Binding-site contacts:
Ligand atom CAO contacts residue GLY105 of chain 1.A at 3.5 Å.
Ligand atom C5 contacts residue LEU153 of chain 1.A at 3.9 Å (hydrophobic).
Ligand atom CBK contacts residue GLY105 of chain 1.A at 3.5 Å.
Ligand atom C6 contacts residue GLN100 of chain 1.A at 3.8 Å.
Ligand atom CAP contacts residue ASP109 of chain 1.A at 2.9 Å.
Ligand atom CAJ contacts residue GLY28 of chain 1.A at 3.9 Å.
Ligand atom CAA contacts residue PRO103 of chain 1.A at 3.8 Å (hydrophobic).
Ligand atom N3 contacts residue LEU27 of chain 1.A at 3.7 Å.
Ligand atom C2 contacts residue LEU101 of chain 1.A at 3.8 Å (hydrophobic).
Ligand atom OBA contacts residue PRO103 of chain 1.A at 3.8 Å.
Ligand atom NAZ contacts residue LEU101 of chain 1.A at 3.5 Å.
Ligand atom OBA contacts residue GLY105 of chain 1.A at 3.6 Å.
Ligand atom CAA contacts residue LEU101 of chain 1.A at 3.9 Å (hydrophobic).
Ligand atom CAK contacts residue GLY105 of chain 1.A at 3.6 Å.
Ligand atom CBJ contacts residue LEU27 of chain 1.A at 3.9 Å (hydrophobic).
Ligand atom CL5 contacts residue ALA52 of chain 1.A at 3.9 Å.
Ligand atom C6 contacts residue MET102 of chain 1.A at 3.8 Å (hydrophobic).
Ligand atom CAJ contacts residue LEU27 of chain 1.A at 3.7 Å (hydrophobic).
Ligand atom CBJ contacts residue MET102 of chain 1.A at 3.5 Å (hydrophobic).
Ligand atom CBK contacts residue MET102 of chain 1.A at 3.4 Å (hydrophobic).
Ligand atom CBH contacts residue GLY105 of chain 1.A at 3.6 Å.
Ligand atom CL5 contacts residue MET99 of chain 1.A at 3.6 Å.
Ligand atom CAH contacts residue LEU27 of chain 1.A at 3.6 Å (hydrophobic).
Ligand atom CAQ contacts residue CYS106 of chain 1.A at 2.8 Å (hydrophobic).
Ligand atom NAZ contacts residue MET102 of chain 1.A at 2.8 Å (h-bond).
Ligand atom CBJ contacts residue GLY105 of chain 1.A at 3.5 Å.
Ligand atom CAL contacts residue GLY105 of chain 1.A at 3.6 Å.
Ligand atom CAP contacts residue CYS106 of chain 1.A at 1.8 Å (hydrophobic).
Ligand atom OBA contacts residue LEU101 of chain 1.A at 3.5 Å.
Ligand atom C2 contacts residue MET102 of chain 1.A at 3.8 Å (hydrophobic).
Ligand atom N1 contacts residue MET102 of chain 1.A at 3.1 Å (h-bond).
Ligand atom CAH contacts residue GLY28 of chain 1.A at 3.3 Å.
Ligand atom N1 contacts residue LEU101 of chain 1.A at 3.6 Å.
Ligand atom OBA contacts residue MET102 of chain 1.A at 2.7 Å (h-bond).
Ligand atom C5 contacts residue ALA52 of chain 1.A at 3.6 Å (hydrophobic).
Ligand atom C6 contacts residue ALA52 of chain 1.A at 3.6 Å (hydrophobic).
Ligand atom CAJ contacts residue VAL35 of chain 1.A at 3.5 Å (hydrophobic).
Ligand atom OBB contacts residue VAL35 of chain 1.A at 3.7 Å.
Ligand atom CAQ contacts residue ARG150 of chain 1.A at 3.4 Å.
Ligand atom C6 contacts residue LEU153 of chain 1.A at 3.8 Å (hydrophobic).

Sequence of chain 1.A:
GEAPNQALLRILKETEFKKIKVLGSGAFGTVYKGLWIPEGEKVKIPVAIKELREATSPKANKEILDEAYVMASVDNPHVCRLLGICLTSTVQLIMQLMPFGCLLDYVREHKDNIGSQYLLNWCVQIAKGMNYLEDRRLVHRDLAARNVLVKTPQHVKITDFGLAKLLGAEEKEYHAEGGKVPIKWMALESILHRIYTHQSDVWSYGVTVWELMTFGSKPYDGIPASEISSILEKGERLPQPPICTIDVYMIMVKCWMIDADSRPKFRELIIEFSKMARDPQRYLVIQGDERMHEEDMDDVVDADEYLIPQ

The small molecule below binds the protein below.
Small molecule (SMILES): C=CC(=O)Nc1cccc(Oc2nc(Nc3ccc(N4CCN(C)CC4)cc3OC)ncc2Cl)c1